A protein and the small-molecule ligand that binds it are described below.
Small molecule (SMILES): O=P(O)(O)OC[C@@H](O)[C@@H](O)c1cnc[nH]1

Binding-site contacts:
Ligand atom OP6 contacts residue LYS175 of chain 23.A at 2.9 Å (salt-bridge).
Ligand atom N2 contacts residue GLU171 of chain 23.A at 3.2 Å (salt-bridge).
Ligand atom N2 contacts residue HIS72 of chain 1.A at 3.2 Å (h-bond).
Ligand atom C1 contacts residue IG21 of chain 1.D at 0.1 Å.
Ligand atom C2 contacts residue IG21 of chain 1.D at 0.5 Å.
Ligand atom C6 contacts residue MN1 of chain 1.B at 3.1 Å.
Ligand atom OP6 contacts residue ARG97 of chain 13.A at 2.9 Å (salt-bridge).
Ligand atom C4 contacts residue MN1 of chain 1.C at 3.1 Å.
Ligand atom OP5 contacts residue IG21 of chain 1.D at 0.1 Å (h-bond).
Ligand atom C2 contacts residue EDO1 of chain 1.F at 3.3 Å.
Ligand atom O3 contacts residue GLU171 of chain 23.A at 2.6 Å (salt-bridge).
Ligand atom N2 contacts residue MN1 of chain 1.C at 2.4 Å.
Ligand atom OP6 contacts residue IG21 of chain 1.D at 0.1 Å (h-bond).
Ligand atom O3 contacts residue MN1 of chain 1.C at 2.4 Å.
Ligand atom OP1 contacts residue IG21 of chain 1.D at 0.2 Å (h-bond).
Ligand atom OP4 contacts residue IG21 of chain 1.D at 0.3 Å (h-bond).
Ligand atom C3 contacts residue GLU171 of chain 23.A at 3.3 Å.
Ligand atom P contacts residue IG21 of chain 1.D at 0.1 Å.
Ligand atom C3 contacts residue MN1 of chain 1.C at 3.1 Å.
Ligand atom N2 contacts residue IG21 of chain 1.D at 0.4 Å (h-bond).
Ligand atom N1 contacts residue IG21 of chain 1.D at 0.6 Å.
Ligand atom C5 contacts residue EDO1 of chain 1.F at 3.5 Å.
Ligand atom C3 contacts residue EDO1 of chain 1.F at 3.4 Å.
Ligand atom C4 contacts residue IG21 of chain 1.D at 0.5 Å.
Ligand atom O2 contacts residue IG21 of chain 1.D at 1.9 Å.
Ligand atom OP4 contacts residue GLN49 of chain 23.A at 2.9 Å (h-bond).
Ligand atom C6 contacts residue IG21 of chain 1.D at 0.8 Å.
Ligand atom OP4 contacts residue HIS53 of chain 23.A at 3.1 Å (h-bond).
Ligand atom O2 contacts residue GLN19 of chain 1.A at 3.0 Å (h-bond).
Ligand atom C4 contacts residue GLU171 of chain 23.A at 3.5 Å.
Ligand atom C3 contacts residue IG21 of chain 1.D at 0.3 Å.
Ligand atom C5 contacts residue IG21 of chain 1.D at 1.0 Å.
Ligand atom C6 contacts residue MN1 of chain 1.C at 3.5 Å.
Ligand atom O3 contacts residue HIS72 of chain 1.A at 3.4 Å (h-bond).
Ligand atom OP6 contacts residue HIS53 of chain 23.A at 3.3 Å (h-bond).
Ligand atom O3 contacts residue IG21 of chain 1.D at 0.2 Å (h-bond).
Ligand atom C1 contacts residue GLU171 of chain 23.A at 3.2 Å.
Ligand atom N1 contacts residue MN1 of chain 1.B at 3.0 Å.
Ligand atom O3 contacts residue HIS45 of chain 23.A at 3.0 Å.
Ligand atom OP5 contacts residue ARG97 of chain 13.A at 2.8 Å (salt-bridge).

Sequence of chain 1.A:
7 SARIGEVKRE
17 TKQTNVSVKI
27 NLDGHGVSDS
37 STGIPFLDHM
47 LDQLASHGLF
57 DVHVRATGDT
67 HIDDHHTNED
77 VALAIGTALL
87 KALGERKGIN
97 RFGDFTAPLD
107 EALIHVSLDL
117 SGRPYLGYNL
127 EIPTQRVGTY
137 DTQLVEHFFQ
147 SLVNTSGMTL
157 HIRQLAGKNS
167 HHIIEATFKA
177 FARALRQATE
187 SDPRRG

Sequence of chain 13.A:
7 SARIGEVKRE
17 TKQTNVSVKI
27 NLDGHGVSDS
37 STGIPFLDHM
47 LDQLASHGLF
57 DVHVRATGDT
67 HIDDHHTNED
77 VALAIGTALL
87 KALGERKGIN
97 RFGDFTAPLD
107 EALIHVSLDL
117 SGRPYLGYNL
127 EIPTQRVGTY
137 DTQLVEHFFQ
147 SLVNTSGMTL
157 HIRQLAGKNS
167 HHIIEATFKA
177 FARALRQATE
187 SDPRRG

Sequence of chain 23.A:
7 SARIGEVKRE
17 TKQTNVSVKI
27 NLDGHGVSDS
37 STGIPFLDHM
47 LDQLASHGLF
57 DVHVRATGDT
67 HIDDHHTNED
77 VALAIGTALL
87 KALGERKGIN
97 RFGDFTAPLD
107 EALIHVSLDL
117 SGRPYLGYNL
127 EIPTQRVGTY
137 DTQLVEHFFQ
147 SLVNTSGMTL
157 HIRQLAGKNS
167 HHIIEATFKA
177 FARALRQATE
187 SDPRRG